The protein below binds the small molecule below.
Small molecule (SMILES): C[C@H](NC(=O)CNC(=O)[C@@H]1CCCN1)C(=O)O

Binding-site contacts:
Ligand atom N contacts residue TRP67 of chain 1.C at 4.4 Å.
Ligand atom CA contacts residue TRP1 of chain 1.F at 4.2 Å (hydrophobic).
Ligand atom CA contacts residue SER66 of chain 1.C at 4.0 Å.
Ligand atom C contacts residue TRP1 of chain 1.F at 3.1 Å (hydrophobic).
Ligand atom C contacts residue IPA1 of chain 1.M at 3.8 Å.
Ligand atom CA contacts residue TRP67 of chain 1.C at 3.6 Å (hydrophobic).
Ligand atom O contacts residue GLY68 of chain 1.C at 3.0 Å (h-bond).
Ligand atom OXT contacts residue SER66 of chain 1.C at 3.1 Å (h-bond).
Ligand atom CB contacts residue HIS42 of chain 1.B at 4.0 Å.
Ligand atom O contacts residue TRP1 of chain 1.F at 3.3 Å (h-bond).
Ligand atom O contacts residue TRP67 of chain 1.C at 3.7 Å.
Ligand atom OXT contacts residue TRP67 of chain 1.C at 4.4 Å.
Ligand atom CB contacts residue ILE84 of chain 1.B at 3.8 Å (hydrophobic).
Ligand atom C contacts residue SER47 of chain 1.C at 4.4 Å.
Ligand atom CB contacts residue TRP67 of chain 1.C at 3.9 Å (hydrophobic).
Ligand atom OXT contacts residue IPA1 of chain 1.M at 3.0 Å (h-bond).
Ligand atom O contacts residue IPA1 of chain 1.M at 3.6 Å.
Ligand atom O contacts residue MET44 of chain 1.C at 4.2 Å.
Ligand atom C contacts residue TRP67 of chain 1.C at 4.5 Å (hydrophobic).
Ligand atom C contacts residue SER66 of chain 1.C at 4.0 Å.
Ligand atom OXT contacts residue TRP1 of chain 1.F at 2.6 Å (h-bond).
Ligand atom O contacts residue TRP1 of chain 1.F at 4.4 Å.
Ligand atom C contacts residue HIS42 of chain 1.B at 4.2 Å.
Ligand atom OXT contacts residue SER47 of chain 1.C at 3.2 Å (h-bond).
Ligand atom C contacts residue GLY68 of chain 1.C at 4.1 Å.
Ligand atom CA contacts residue GLY68 of chain 1.C at 4.5 Å.
Ligand atom OXT contacts residue HIS42 of chain 1.B at 3.3 Å (h-bond).
Ligand atom CB contacts residue SER66 of chain 1.C at 4.1 Å.

Sequence of chain 1.B:
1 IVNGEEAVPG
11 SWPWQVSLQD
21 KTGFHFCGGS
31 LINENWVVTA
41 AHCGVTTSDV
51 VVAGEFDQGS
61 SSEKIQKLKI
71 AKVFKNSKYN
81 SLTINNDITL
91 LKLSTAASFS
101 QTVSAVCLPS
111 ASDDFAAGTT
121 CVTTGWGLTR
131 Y

Sequence of chain 1.C:
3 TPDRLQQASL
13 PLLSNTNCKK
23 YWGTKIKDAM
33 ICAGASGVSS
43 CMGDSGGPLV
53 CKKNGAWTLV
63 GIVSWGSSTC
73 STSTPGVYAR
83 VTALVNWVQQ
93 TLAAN